This small molecule binds to this protein.
Small molecule (SMILES): Cc1cn([C@H]2C[C@H](O[P](=O)(O)OC[C@H]3O[C@@H](n4cnc5c(=O)nc(N)[nH]c54)C[C@@H]3O)[C@@H](CO[P](=O)(O)O[C@H]3C[C@H](n4cnc5c(N)ncnc54)O[C@@H]3CO[P](=O)(O)O[C@H]3C[C@H](n4cnc5c(N)ncnc54)O[C@@H]3CO[P](=O)(O)O[C@H]3C[C@H](n4cnc5c(=O)nc(N)[nH]c54)O[C@@H]3CO[P](=O)(O)O[C@H]3C[C@H](n4cc(C)c(=O)[nH]c4=O)O[C@@H]3CO[P](=O)(O)O[C@H]3C[C@H](n4cc(C)c(=O)[nH]c4=O)O[C@@H]3CO[P](=O)(O)O[C@H]3C[C@H](n4ccc(N)nc4=O)O[C@@H]3CO)O2)c(=O)[nH]c1=O

Binding-site contacts:
Ligand atom O2 contacts residue DA7 of chain 1.B at 3.3 Å.
Ligand atom C2 contacts residue DC1 of chain 1.B at 3.1 Å.
Ligand atom O3' contacts residue DC1 of chain 2.B at 1.6 Å.
Ligand atom N2 contacts residue DC1 of chain 2.B at 3.3 Å (h-bond).
Ligand atom C2' contacts residue DC1 of chain 2.B at 3.0 Å.
Ligand atom O2 contacts residue DA6 of chain 1.B at 3.1 Å (h-bond).
Ligand atom O2 contacts residue ARG93 of chain 1.C at 2.7 Å (salt-bridge).
Ligand atom N2 contacts residue DA2 of chain 1.B at 3.3 Å (h-bond).
Ligand atom O6 contacts residue DG8 of chain 2.A at 3.2 Å (h-bond).
Ligand atom O4 contacts residue DA2 of chain 1.B at 3.1 Å (h-bond).
Ligand atom N3 contacts residue LEU76 of chain 1.C at 3.3 Å.
Ligand atom C2 contacts residue DC1 of chain 2.B at 3.2 Å.
Ligand atom N1 contacts residue DC5 of chain 1.B at 2.7 Å (h-bond).
Ligand atom C2 contacts residue DA6 of chain 1.B at 3.3 Å.
Ligand atom N3 contacts residue DG8 of chain 1.B at 2.8 Å (h-bond).
Ligand atom O6 contacts residue DC1 of chain 1.B at 2.8 Å (h-bond).
Ligand atom N2 contacts residue DC5 of chain 1.B at 2.6 Å (h-bond).
Ligand atom N3 contacts residue DA6 of chain 1.B at 2.7 Å (h-bond).
Ligand atom O4' contacts residue ARG93 of chain 1.C at 2.7 Å (salt-bridge).
Ligand atom C6 contacts residue DC1 of chain 1.B at 3.2 Å.
Ligand atom O2 contacts residue DG8 of chain 1.B at 2.9 Å (h-bond).
Ligand atom C3' contacts residue DC1 of chain 2.B at 2.6 Å.
Ligand atom O4 contacts residue DA7 of chain 1.B at 2.9 Å (h-bond).
Ligand atom O2 contacts residue TYR41 of chain 1.C at 3.1 Å (h-bond).
Ligand atom N3 contacts residue DA2 of chain 1.B at 3.0 Å (h-bond).
Ligand atom N1 contacts residue DT3 of chain 1.B at 2.7 Å (h-bond).
Ligand atom C2 contacts residue DA6 of chain 1.B at 3.3 Å.
Ligand atom N1 contacts residue DT4 of chain 1.B at 3.2 Å (h-bond).
Ligand atom N2 contacts residue DA6 of chain 1.B at 3.0 Å.
Ligand atom O6 contacts residue DC5 of chain 1.B at 2.8 Å (h-bond).
Ligand atom N2 contacts residue DC1 of chain 1.B at 2.6 Å (h-bond).
Ligand atom N1 contacts residue DC1 of chain 1.B at 2.7 Å (h-bond).
Ligand atom N4 contacts residue DA7 of chain 1.B at 3.3 Å (h-bond).
Ligand atom N3 contacts residue DA7 of chain 1.B at 2.6 Å (h-bond).
Ligand atom N3 contacts residue DC1 of chain 2.B at 3.3 Å (h-bond).
Ligand atom O4 contacts residue DA6 of chain 1.B at 3.0 Å (h-bond).
Ligand atom N6 contacts residue DT3 of chain 1.B at 3.0 Å (h-bond).
Ligand atom N4 contacts residue DG8 of chain 1.B at 2.7 Å (h-bond).
Ligand atom N1 contacts residue DA6 of chain 1.B at 3.3 Å (h-bond).
Ligand atom C2 contacts residue DT4 of chain 1.B at 3.1 Å.

Sequence of chain 1.C:
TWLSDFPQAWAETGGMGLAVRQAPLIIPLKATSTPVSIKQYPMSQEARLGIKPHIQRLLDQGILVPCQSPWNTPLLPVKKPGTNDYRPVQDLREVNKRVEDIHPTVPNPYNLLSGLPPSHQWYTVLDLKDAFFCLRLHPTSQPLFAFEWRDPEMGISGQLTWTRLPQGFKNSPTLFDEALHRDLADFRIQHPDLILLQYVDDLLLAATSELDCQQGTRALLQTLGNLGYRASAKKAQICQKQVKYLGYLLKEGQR